Binding-site contacts:
Ligand atom O2' contacts residue ALA66 of chain 52.B at 3.6 Å.
Ligand atom P contacts residue ARG208 of chain 51.C at 4.5 Å.
Ligand atom O5' contacts residue ARG208 of chain 51.C at 4.0 Å.
Ligand atom OP2 contacts residue ARG208 of chain 51.C at 4.4 Å.
Ligand atom O2' contacts residue ARG65 of chain 52.B at 4.3 Å.
Ligand atom C1' contacts residue GLY67 of chain 52.B at 4.4 Å.
Ligand atom O2' contacts residue ARG208 of chain 52.B at 4.1 Å.
Ligand atom O2' contacts residue GLY67 of chain 52.B at 3.3 Å (h-bond).
Ligand atom OP1 contacts residue ARG208 of chain 51.C at 4.1 Å.
Ligand atom N3 contacts residue ARG65 of chain 52.B at 4.1 Å.
Ligand atom OP1 contacts residue ARG208 of chain 52.B at 4.1 Å.
Ligand atom OP1 contacts residue SER211 of chain 52.B at 4.3 Å.

This small molecule binds to this protein.
Small molecule (SMILES): Nc1ncnc2c1ncn2[C@@H]1O[C@H](CO[P](=O)(O)O[C@H]2[C@@H](O)[C@H](n3cnc4c(N)ncnc43)O[C@@H]2CO[P](=O)(O)O[C@H]2[C@@H](O)[C@H](n3cnc4c(N)ncnc43)O[C@@H]2CO)[C@@H](O)[C@H]1O

Sequence of chain 51.C:
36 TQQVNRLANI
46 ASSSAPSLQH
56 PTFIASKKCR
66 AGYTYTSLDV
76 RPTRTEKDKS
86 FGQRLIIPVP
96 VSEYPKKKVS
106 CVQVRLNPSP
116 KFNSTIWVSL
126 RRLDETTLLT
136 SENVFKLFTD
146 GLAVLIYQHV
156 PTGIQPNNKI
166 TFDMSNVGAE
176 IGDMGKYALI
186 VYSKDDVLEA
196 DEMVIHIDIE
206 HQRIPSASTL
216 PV

Sequence of chain 52.B:
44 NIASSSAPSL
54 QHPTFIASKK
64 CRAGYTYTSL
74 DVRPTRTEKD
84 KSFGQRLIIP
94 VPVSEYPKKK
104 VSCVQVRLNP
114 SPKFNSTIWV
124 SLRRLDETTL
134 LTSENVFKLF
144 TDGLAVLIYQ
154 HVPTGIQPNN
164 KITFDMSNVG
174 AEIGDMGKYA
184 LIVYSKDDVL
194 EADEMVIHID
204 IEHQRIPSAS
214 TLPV